Binding-site contacts:
Ligand atom O11 contacts residue LEU73 of chain 1.B at 3.2 Å.
Ligand atom C15 contacts residue LEU102 of chain 1.B at 3.8 Å (hydrophobic).
Ligand atom C12 contacts residue MET74 of chain 1.B at 4.5 Å (hydrophobic).
Ligand atom C12 contacts residue ALA37 of chain 1.B at 3.7 Å (hydrophobic).
Ligand atom C12 contacts residue PHE70 of chain 1.B at 3.7 Å (hydrophobic).
Ligand atom C5 contacts residue LEU102 of chain 1.B at 4.2 Å (hydrophobic).
Ligand atom C18 contacts residue SO41 of chain 1.K at 4.4 Å.
Ligand atom C15 contacts residue ASN106 of chain 1.B at 4.1 Å.
Ligand atom O8 contacts residue MET74 of chain 1.B at 3.4 Å (h-bond).
Ligand atom C17 contacts residue MET74 of chain 1.B at 4.0 Å (hydrophobic).
Ligand atom C19 contacts residue SO41 of chain 1.K at 3.1 Å.
Ligand atom O11 contacts residue MET74 of chain 1.B at 3.0 Å (h-bond).
Ligand atom O8 contacts residue LEU73 of chain 1.B at 4.4 Å.
Ligand atom F20 contacts residue LEU102 of chain 1.B at 4.2 Å.
Ligand atom C17 contacts residue ASN106 of chain 1.B at 4.5 Å.
Ligand atom N16 contacts residue LEU102 of chain 1.B at 3.6 Å.
Ligand atom C13 contacts residue SO41 of chain 1.I at 3.9 Å.
Ligand atom C7 contacts residue LEU73 of chain 1.B at 4.4 Å (hydrophobic).
Ligand atom F21 contacts residue GLY9 of chain 1.B at 3.4 Å.
Ligand atom C19 contacts residue ARG88 of chain 1.B at 4.3 Å.
Ligand atom N16 contacts residue MET74 of chain 1.B at 3.6 Å.
Ligand atom N16 contacts residue ASN106 of chain 1.B at 3.4 Å (h-bond).
Ligand atom C7 contacts residue MET74 of chain 1.B at 3.6 Å (hydrophobic).
Ligand atom N14 contacts residue MET74 of chain 1.B at 4.3 Å.
Ligand atom C17 contacts residue PRO8 of chain 1.B at 4.2 Å (hydrophobic).
Ligand atom F21 contacts residue SO41 of chain 1.K at 2.9 Å.
Ligand atom C17 contacts residue ARG88 of chain 1.B at 4.4 Å.
Ligand atom F21 contacts residue ARG88 of chain 1.B at 3.3 Å.
Ligand atom C18 contacts residue LEU102 of chain 1.B at 3.9 Å (hydrophobic).
Ligand atom C15 contacts residue MET74 of chain 1.B at 3.6 Å (hydrophobic).
Ligand atom N14 contacts residue LEU102 of chain 1.B at 4.2 Å.
Ligand atom C1 contacts residue TYR98 of chain 1.B at 3.6 Å (hydrophobic).
Ligand atom O8 contacts residue ASP72 of chain 1.B at 4.2 Å.
Ligand atom C4 contacts residue LEU102 of chain 1.B at 3.5 Å (hydrophobic).
Ligand atom F20 contacts residue SO41 of chain 1.K at 2.5 Å.
Ligand atom C2 contacts residue LEU102 of chain 1.B at 4.2 Å (hydrophobic).
Ligand atom C4 contacts residue TYR98 of chain 1.B at 3.5 Å (hydrophobic).
Ligand atom C1 contacts residue LEU102 of chain 1.B at 3.5 Å (hydrophobic).
Ligand atom C17 contacts residue LEU102 of chain 1.B at 3.6 Å (hydrophobic).
Ligand atom F21 contacts residue PRO8 of chain 1.B at 3.7 Å.

A protein and the small-molecule ligand that binds it are described below.
Small molecule (SMILES): CC1(C)OC(=O)c2ccccc2[C@H]1n1cncc1C(F)F

Sequence of chain 1.B:
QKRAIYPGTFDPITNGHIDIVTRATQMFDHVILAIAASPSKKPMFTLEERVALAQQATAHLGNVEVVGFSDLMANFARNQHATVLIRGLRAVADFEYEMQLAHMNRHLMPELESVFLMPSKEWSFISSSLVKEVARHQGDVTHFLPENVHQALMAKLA